Binding-site contacts:
Ligand atom O2B contacts residue GLY182 of chain 2.A at 2.8 Å (h-bond).
Ligand atom N1 contacts residue ILE214 of chain 2.A at 3.0 Å (h-bond).
Ligand atom O2' contacts residue ASP219 of chain 2.A at 2.6 Å (salt-bridge).
Ligand atom O1B contacts residue HIS180 of chain 2.A at 3.2 Å.
Ligand atom O4' contacts residue LYS242 of chain 2.A at 3.4 Å.
Ligand atom O2' contacts residue ALA243 of chain 2.A at 3.1 Å (h-bond).
Ligand atom PG contacts residue GLU292 of chain 2.A at 3.5 Å.
Ligand atom O1B contacts residue ALA181 of chain 2.A at 3.4 Å (h-bond).
Ligand atom O3G contacts residue HIS180 of chain 2.A at 3.5 Å.
Ligand atom O2B contacts residue ALA181 of chain 2.A at 3.5 Å (h-bond).
Ligand atom O3A contacts residue LYS185 of chain 2.A at 3.1 Å.
Ligand atom N6 contacts residue GLU211 of chain 2.A at 2.8 Å (salt-bridge).
Ligand atom N6 contacts residue ALA212 of chain 2.A at 3.1 Å (h-bond).
Ligand atom O2A contacts residue LYS175 of chain 2.A at 2.9 Å (salt-bridge).
Ligand atom N3B contacts residue LYS131 of chain 2.A at 3.4 Å (salt-bridge).
Ligand atom C2 contacts residue ILE214 of chain 2.A at 3.1 Å (hydrophobic).
Ligand atom O3G contacts residue ALA181 of chain 2.A at 2.6 Å (h-bond).
Ligand atom O1B contacts residue ALA179 of chain 2.A at 3.2 Å (h-bond).
Ligand atom O1B contacts residue LYS131 of chain 2.A at 3.2 Å (salt-bridge).
Ligand atom O2G contacts residue SO41 of chain 2.E at 3.5 Å (h-bond).
Ligand atom C2' contacts residue ASP219 of chain 2.A at 3.3 Å.
Ligand atom O1B contacts residue LYS185 of chain 2.A at 2.6 Å (salt-bridge).
Ligand atom N7 contacts residue GLU211 of chain 2.A at 3.4 Å (salt-bridge).
Ligand atom C8 contacts residue ILE291 of chain 2.A at 3.5 Å (hydrophobic).
Ligand atom O1G contacts residue LYS131 of chain 2.A at 2.6 Å (salt-bridge).
Ligand atom C8 contacts residue LYS175 of chain 2.A at 3.5 Å.
Ligand atom O2G contacts residue GLU292 of chain 2.A at 3.2 Å (salt-bridge).
Ligand atom C5' contacts residue ASN244 of chain 2.A at 3.3 Å.
Ligand atom N3B contacts residue GLU292 of chain 2.A at 3.1 Å (salt-bridge).
Ligand atom O1G contacts residue GLU292 of chain 2.A at 3.0 Å (salt-bridge).
Ligand atom O1A contacts residue LYS279 of chain 2.A at 2.6 Å (salt-bridge).
Ligand atom C1' contacts residue TRP241 of chain 2.A at 3.3 Å (hydrophobic).
Ligand atom O2B contacts residue ASN244 of chain 2.A at 2.8 Å (h-bond).
Ligand atom O3' contacts residue ASP219 of chain 2.A at 2.7 Å (salt-bridge).
Ligand atom N7 contacts residue LYS175 of chain 2.A at 3.1 Å (salt-bridge).
Ligand atom O2' contacts residue TRP241 of chain 2.A at 3.4 Å (h-bond).
Ligand atom O1A contacts residue GLU292 of chain 2.A at 3.1 Å (salt-bridge).
Ligand atom O3' contacts residue LYS279 of chain 2.A at 2.9 Å (salt-bridge).
Ligand atom O1G contacts residue HIS180 of chain 2.A at 3.0 Å (h-bond).
Ligand atom C4' contacts residue ASN244 of chain 2.A at 3.4 Å.

Sequence of chain 2.A:
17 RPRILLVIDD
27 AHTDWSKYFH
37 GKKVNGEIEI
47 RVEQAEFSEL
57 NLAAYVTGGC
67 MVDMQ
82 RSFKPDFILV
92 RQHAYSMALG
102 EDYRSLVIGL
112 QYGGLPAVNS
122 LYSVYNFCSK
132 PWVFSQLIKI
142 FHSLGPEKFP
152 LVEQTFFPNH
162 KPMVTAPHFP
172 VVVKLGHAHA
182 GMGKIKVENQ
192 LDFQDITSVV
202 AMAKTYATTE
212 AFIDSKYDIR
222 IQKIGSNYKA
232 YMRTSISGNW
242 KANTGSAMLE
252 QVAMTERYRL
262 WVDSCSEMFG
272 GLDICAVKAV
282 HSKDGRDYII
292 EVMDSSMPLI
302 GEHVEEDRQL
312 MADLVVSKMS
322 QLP

This protein binds this small molecule.
Small molecule (SMILES): Nc1ncnc2c1ncn2[C@@H]1O[C@H](CO[P](=O)(O)O[P](=O)(O)NP(=O)(O)O)[C@@H](O)[C@H]1O